Binding-site contacts:
Ligand atom OE1 contacts residue VAL4 of chain 48.E at 3.6 Å.
Ligand atom CG contacts residue VAL4 of chain 48.E at 4.4 Å (hydrophobic).
Ligand atom CG1 contacts residue ALA2 of chain 48.E at 4.5 Å (hydrophobic).
Ligand atom N contacts residue VAL4 of chain 48.E at 4.3 Å.
Ligand atom O contacts residue VAL4 of chain 48.E at 3.2 Å (h-bond).
Ligand atom OE1 contacts residue ASN25 of chain 48.E at 4.2 Å.
Ligand atom CB contacts residue VAL4 of chain 48.E at 4.0 Å (hydrophobic).
Ligand atom CB contacts residue GLN3 of chain 48.E at 4.0 Å.
Ligand atom CA contacts residue VAL4 of chain 48.E at 4.1 Å (hydrophobic).
Ligand atom C contacts residue VAL4 of chain 48.E at 4.0 Å (hydrophobic).
Ligand atom C contacts residue GLN3 of chain 48.E at 3.9 Å.
Ligand atom CA contacts residue ALA2 of chain 48.E at 3.3 Å (hydrophobic).
Ligand atom CA contacts residue VAL4 of chain 48.E at 3.3 Å (hydrophobic).
Ligand atom O contacts residue VAL4 of chain 48.E at 4.4 Å.
Ligand atom CG2 contacts residue SER5 of chain 48.E at 3.4 Å.
Ligand atom CG2 contacts residue ALA2 of chain 48.E at 4.0 Å (hydrophobic).
Ligand atom CB contacts residue ALA2 of chain 48.E at 4.4 Å (hydrophobic).
Ligand atom CD contacts residue VAL4 of chain 48.E at 3.6 Å (hydrophobic).
Ligand atom CB contacts residue GLN3 of chain 48.E at 3.7 Å.
Ligand atom CA contacts residue GLN3 of chain 48.E at 4.5 Å.
Ligand atom CG2 contacts residue VAL4 of chain 48.E at 3.4 Å (hydrophobic).
Ligand atom N contacts residue VAL4 of chain 48.E at 3.1 Å (h-bond).
Ligand atom OE2 contacts residue VAL4 of chain 48.E at 3.7 Å.
Ligand atom CA contacts residue ALA2 of chain 48.E at 3.9 Å (hydrophobic).
Ligand atom CB contacts residue VAL4 of chain 48.E at 4.4 Å (hydrophobic).
Ligand atom C contacts residue ALA2 of chain 48.E at 4.0 Å (hydrophobic).
Ligand atom CG2 contacts residue GLN3 of chain 48.E at 3.5 Å.
Ligand atom N contacts residue ALA2 of chain 48.E at 2.8 Å (h-bond).
Ligand atom CG1 contacts residue GLN3 of chain 48.E at 3.3 Å.
Ligand atom O contacts residue ALA2 of chain 48.E at 4.0 Å.
Ligand atom N contacts residue GLN3 of chain 48.E at 4.5 Å.
Ligand atom C contacts residue VAL4 of chain 48.E at 3.5 Å (hydrophobic).
Ligand atom OG contacts residue GLN3 of chain 48.E at 3.3 Å (h-bond).
Ligand atom O contacts residue GLN3 of chain 48.E at 2.9 Å (h-bond).
Ligand atom CB contacts residue ALA2 of chain 48.E at 3.3 Å (hydrophobic).
Ligand atom C contacts residue ALA2 of chain 48.E at 3.5 Å (hydrophobic).

Sequence of chain 48.E:
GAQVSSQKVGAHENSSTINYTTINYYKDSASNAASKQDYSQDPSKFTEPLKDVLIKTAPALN

A protein and the small-molecule ligand that binds it are described below.
Small molecule (SMILES): CC[C@H](C)[C@H](N)C(=O)N[C@@H](CO)C(=O)N[C@@H](CCC(=O)O)C(=O)N[C@H](C=O)C(C)C